Sequence of chain 1.E:
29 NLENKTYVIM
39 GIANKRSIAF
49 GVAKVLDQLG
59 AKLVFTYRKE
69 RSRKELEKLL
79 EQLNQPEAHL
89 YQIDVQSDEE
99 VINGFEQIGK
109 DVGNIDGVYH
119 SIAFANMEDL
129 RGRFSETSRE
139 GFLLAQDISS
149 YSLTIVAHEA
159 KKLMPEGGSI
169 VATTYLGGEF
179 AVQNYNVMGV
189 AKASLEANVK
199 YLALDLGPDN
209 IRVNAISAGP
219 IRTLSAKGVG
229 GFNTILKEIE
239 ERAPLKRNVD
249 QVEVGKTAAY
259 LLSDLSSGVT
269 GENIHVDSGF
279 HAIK

The protein below binds the small molecule below.
Small molecule (SMILES): CCCc1ccc(Oc2ccccc2)c(O)c1

Binding-site contacts:
Ligand atom C8 contacts residue SER223 of chain 1.E at 3.5 Å.
Ligand atom C3 contacts residue PHE230 of chain 1.E at 4.0 Å (hydrophobic).
Ligand atom C2 contacts residue NAP1 of chain 1.U at 3.3 Å.
Ligand atom C13 contacts residue NAP1 of chain 1.U at 3.6 Å.
Ligand atom C16 contacts residue ILE233 of chain 1.E at 3.9 Å (hydrophobic).
Ligand atom C3 contacts residue NAP1 of chain 1.U at 3.2 Å.
Ligand atom C11 contacts residue PHE122 of chain 1.E at 4.1 Å (hydrophobic).
Ligand atom C16 contacts residue VAL227 of chain 1.E at 4.0 Å (hydrophobic).
Ligand atom O7 contacts residue SER223 of chain 1.E at 3.6 Å.
Ligand atom C14 contacts residue NAP1 of chain 1.U at 3.5 Å.
Ligand atom C15 contacts residue TYR173 of chain 1.E at 3.9 Å (hydrophobic).
Ligand atom C4 contacts residue NAP1 of chain 1.U at 3.4 Å.
Ligand atom C1 contacts residue TYR183 of chain 1.E at 3.4 Å (hydrophobic).
Ligand atom C16 contacts residue TYR173 of chain 1.E at 3.6 Å (hydrophobic).
Ligand atom O17 contacts residue TYR183 of chain 1.E at 2.6 Å (h-bond).
Ligand atom C1 contacts residue NAP1 of chain 1.U at 3.5 Å.
Ligand atom C6 contacts residue NAP1 of chain 1.U at 3.4 Å.
Ligand atom O17 contacts residue NAP1 of chain 1.U at 2.5 Å (h-bond).
Ligand atom C12 contacts residue PHE122 of chain 1.E at 3.7 Å (hydrophobic).
Ligand atom C1 contacts residue TYR173 of chain 1.E at 3.9 Å (hydrophobic).
Ligand atom C12 contacts residue ALA121 of chain 1.E at 3.7 Å (hydrophobic).
Ligand atom C13 contacts residue SER223 of chain 1.E at 3.4 Å.
Ligand atom C12 contacts residue MET186 of chain 1.E at 4.1 Å (hydrophobic).
Ligand atom C10 contacts residue LEU128 of chain 1.E at 3.7 Å (hydrophobic).
Ligand atom C8 contacts residue NAP1 of chain 1.U at 3.6 Å.
Ligand atom O17 contacts residue LYS190 of chain 1.E at 3.9 Å.
Ligand atom C11 contacts residue MET186 of chain 1.E at 3.7 Å (hydrophobic).
Ligand atom C4 contacts residue ALA224 of chain 1.E at 3.6 Å (hydrophobic).
Ligand atom C15 contacts residue VAL227 of chain 1.E at 3.9 Å (hydrophobic).
Ligand atom C11 contacts residue ALA123 of chain 1.E at 3.8 Å (hydrophobic).
Ligand atom C3 contacts residue ALA224 of chain 1.E at 3.9 Å (hydrophobic).
Ligand atom C16 contacts residue PHE230 of chain 1.E at 4.0 Å (hydrophobic).
Ligand atom C6 contacts residue TYR183 of chain 1.E at 3.5 Å (hydrophobic).
Ligand atom C13 contacts residue ALA121 of chain 1.E at 3.8 Å (hydrophobic).
Ligand atom C9 contacts residue VAL227 of chain 1.E at 4.0 Å (hydrophobic).
Ligand atom C10 contacts residue MET186 of chain 1.E at 4.1 Å (hydrophobic).
Ligand atom O7 contacts residue NAP1 of chain 1.U at 3.2 Å (h-bond).
Ligand atom C9 contacts residue SER223 of chain 1.E at 4.0 Å.
Ligand atom C5 contacts residue NAP1 of chain 1.U at 3.4 Å.
Ligand atom C14 contacts residue TYR173 of chain 1.E at 3.8 Å (hydrophobic).